The protein below binds the small molecule below.
Small molecule (SMILES): CC(=O)O[C@H]1C[C@@]2(C)[C@@H](C[C@@H](O)[C@H]3[C@@]4(C)CC[C@@H](O)[C@@H](C)[C@@H]4CC[C@@]32C)/C1=C(\CCC=C(C)C)C(=O)O

Sequence of chain 1.W:
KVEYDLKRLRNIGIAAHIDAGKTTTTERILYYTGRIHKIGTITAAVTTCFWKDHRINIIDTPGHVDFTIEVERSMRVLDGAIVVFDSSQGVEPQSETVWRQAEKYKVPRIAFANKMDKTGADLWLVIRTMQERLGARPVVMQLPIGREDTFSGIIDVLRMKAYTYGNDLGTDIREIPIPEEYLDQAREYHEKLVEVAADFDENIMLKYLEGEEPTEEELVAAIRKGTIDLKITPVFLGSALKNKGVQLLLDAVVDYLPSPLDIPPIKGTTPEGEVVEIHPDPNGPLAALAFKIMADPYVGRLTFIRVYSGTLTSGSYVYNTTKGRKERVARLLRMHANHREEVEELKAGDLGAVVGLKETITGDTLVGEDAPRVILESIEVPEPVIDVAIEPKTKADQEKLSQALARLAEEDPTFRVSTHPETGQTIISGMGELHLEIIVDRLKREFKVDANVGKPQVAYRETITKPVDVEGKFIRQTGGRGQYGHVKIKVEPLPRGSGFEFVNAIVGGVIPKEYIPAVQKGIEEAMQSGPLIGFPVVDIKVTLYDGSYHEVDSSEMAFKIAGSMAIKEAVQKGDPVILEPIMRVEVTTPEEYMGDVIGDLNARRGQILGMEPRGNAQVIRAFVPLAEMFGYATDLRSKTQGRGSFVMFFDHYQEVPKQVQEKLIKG

Binding-site contacts:
Ligand atom C12 contacts residue PHE87 of chain 1.W at 4.1 Å (hydrophobic).
Ligand atom O1 contacts residue ILE458 of chain 1.W at 3.9 Å.
Ligand atom O4 contacts residue THR23 of chain 1.W at 4.0 Å.
Ligand atom O4 contacts residue THR81 of chain 1.W at 3.2 Å.
Ligand atom C1 contacts residue ILE458 of chain 1.W at 4.2 Å (hydrophobic).
Ligand atom C29 contacts residue THR81 of chain 1.W at 4.2 Å.
Ligand atom O6 contacts residue ARG462 of chain 1.W at 3.7 Å.
Ligand atom O3 contacts residue THR23 of chain 1.W at 3.9 Å.
Ligand atom C11 contacts residue PHE87 of chain 1.W at 4.2 Å (hydrophobic).
Ligand atom O3 contacts residue ILE62 of chain 1.W at 3.5 Å.
Ligand atom C31 contacts residue THR23 of chain 1.W at 4.4 Å.
Ligand atom C2 contacts residue ILE459 of chain 1.W at 4.0 Å (hydrophobic).
Ligand atom C28 contacts residue VAL85 of chain 1.W at 3.7 Å (hydrophobic).
Ligand atom C18 contacts residue ARG462 of chain 1.W at 3.9 Å.
Ligand atom O5 contacts residue VAL85 of chain 1.W at 4.4 Å.
Ligand atom O3 contacts residue THR81 of chain 1.W at 4.4 Å.
Ligand atom O5 contacts residue LYS22 of chain 1.W at 4.5 Å.
Ligand atom O5 contacts residue THR81 of chain 1.W at 3.9 Å.